Sequence of chain 2.A:
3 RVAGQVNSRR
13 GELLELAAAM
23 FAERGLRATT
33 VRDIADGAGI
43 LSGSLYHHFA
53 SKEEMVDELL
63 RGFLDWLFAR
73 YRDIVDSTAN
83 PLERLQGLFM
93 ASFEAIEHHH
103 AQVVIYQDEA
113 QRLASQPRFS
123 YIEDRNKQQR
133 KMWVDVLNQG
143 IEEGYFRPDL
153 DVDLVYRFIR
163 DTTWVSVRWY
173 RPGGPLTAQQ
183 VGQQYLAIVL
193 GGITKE

Binding-site contacts:
Ligand atom CBU contacts residue TYR108 of chain 1.A at 3.6 Å (hydrophobic).
Ligand atom CAX contacts residue ARG162 of chain 1.A at 3.6 Å.
Ligand atom OAG contacts residue TRP166 of chain 1.A at 3.6 Å.
Ligand atom OAK contacts residue ARG162 of chain 1.A at 2.9 Å (salt-bridge).
Ligand atom C8 contacts residue TRP171 of chain 2.A at 3.2 Å (hydrophobic).
Ligand atom PCK contacts residue TRP171 of chain 2.A at 3.7 Å.
Ligand atom C8 contacts residue ARG173 of chain 2.A at 3.6 Å.
Ligand atom CAW contacts residue ASP163 of chain 1.A at 3.6 Å.
Ligand atom CAA contacts residue ASN128 of chain 1.A at 3.2 Å.
Ligand atom OAQ contacts residue TRP171 of chain 2.A at 3.5 Å.
Ligand atom C1' contacts residue ARG159 of chain 1.A at 3.5 Å.
Ligand atom NBJ contacts residue ASP163 of chain 1.A at 3.2 Å (salt-bridge).
Ligand atom N3 contacts residue ARG159 of chain 1.A at 3.7 Å.
Ligand atom C2 contacts residue PRO177 of chain 2.A at 3.4 Å (hydrophobic).
Ligand atom OAP contacts residue ARG132 of chain 1.A at 3.7 Å.
Ligand atom OAR contacts residue ASN128 of chain 1.A at 2.8 Å (h-bond).
Ligand atom OAH contacts residue TYR108 of chain 1.A at 3.7 Å.
Ligand atom CBT contacts residue TRP166 of chain 1.A at 3.4 Å (hydrophobic).
Ligand atom N6 contacts residue GLY176 of chain 2.A at 3.4 Å.
Ligand atom CAZ contacts residue TYR108 of chain 1.A at 3.4 Å (hydrophobic).
Ligand atom CCD contacts residue TYR108 of chain 1.A at 3.7 Å (hydrophobic).
Ligand atom N1 contacts residue PRO177 of chain 2.A at 3.3 Å.
Ligand atom N6 contacts residue TYR172 of chain 2.A at 3.3 Å.
Ligand atom N6 contacts residue LEU178 of chain 2.A at 2.8 Å (h-bond).
Ligand atom N6 contacts residue ARG173 of chain 2.A at 2.9 Å (salt-bridge).
Ligand atom C6 contacts residue LEU178 of chain 2.A at 3.6 Å (hydrophobic).
Ligand atom O4' contacts residue ARG159 of chain 1.A at 3.6 Å (salt-bridge).
Ligand atom SBQ contacts residue ASP163 of chain 1.A at 3.0 Å (salt-bridge).
Ligand atom CCC contacts residue TRP166 of chain 1.A at 3.6 Å (hydrophobic).
Ligand atom CAZ contacts residue GLN131 of chain 1.A at 3.7 Å.
Ligand atom OBM contacts residue ARG162 of chain 1.A at 3.4 Å (salt-bridge).
Ligand atom O4' contacts residue TRP171 of chain 2.A at 3.6 Å.
Ligand atom O5' contacts residue TRP171 of chain 2.A at 3.7 Å.
Ligand atom OAL contacts residue ARG162 of chain 1.A at 2.9 Å (salt-bridge).
Ligand atom OAG contacts residue GLN109 of chain 1.A at 3.0 Å (h-bond).
Ligand atom N9 contacts residue TRP171 of chain 2.A at 3.7 Å.
Ligand atom N1 contacts residue LEU178 of chain 2.A at 3.0 Å (h-bond).
Ligand atom OAK contacts residue TRP171 of chain 2.A at 3.5 Å.
Ligand atom N7 contacts residue ARG173 of chain 2.A at 2.9 Å (salt-bridge).
Ligand atom OAF contacts residue GLN109 of chain 1.A at 3.3 Å.

The protein below binds the small molecule below.
Small molecule (SMILES): CC(C)(COP(=O)(O)OP(=O)(O)OC[C@H]1O[C@@H](n2cnc3c(N)ncnc32)[C@H](O)[C@@H]1OP(=O)(O)O)[C@@H](O)C(=O)NCCC(=O)NCCSC(=O)CC[C@@H]1C(=O)CC[C@]2(C)C(=O)CC[C@@H]12

Sequence of chain 1.A:
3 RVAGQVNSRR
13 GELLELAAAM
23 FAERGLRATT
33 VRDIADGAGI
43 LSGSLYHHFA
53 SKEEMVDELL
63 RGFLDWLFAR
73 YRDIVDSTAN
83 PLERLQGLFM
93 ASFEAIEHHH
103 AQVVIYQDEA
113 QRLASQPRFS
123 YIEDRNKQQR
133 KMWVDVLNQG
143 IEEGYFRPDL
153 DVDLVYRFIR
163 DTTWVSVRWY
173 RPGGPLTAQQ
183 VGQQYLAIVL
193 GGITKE